Sequence of chain 1.B:
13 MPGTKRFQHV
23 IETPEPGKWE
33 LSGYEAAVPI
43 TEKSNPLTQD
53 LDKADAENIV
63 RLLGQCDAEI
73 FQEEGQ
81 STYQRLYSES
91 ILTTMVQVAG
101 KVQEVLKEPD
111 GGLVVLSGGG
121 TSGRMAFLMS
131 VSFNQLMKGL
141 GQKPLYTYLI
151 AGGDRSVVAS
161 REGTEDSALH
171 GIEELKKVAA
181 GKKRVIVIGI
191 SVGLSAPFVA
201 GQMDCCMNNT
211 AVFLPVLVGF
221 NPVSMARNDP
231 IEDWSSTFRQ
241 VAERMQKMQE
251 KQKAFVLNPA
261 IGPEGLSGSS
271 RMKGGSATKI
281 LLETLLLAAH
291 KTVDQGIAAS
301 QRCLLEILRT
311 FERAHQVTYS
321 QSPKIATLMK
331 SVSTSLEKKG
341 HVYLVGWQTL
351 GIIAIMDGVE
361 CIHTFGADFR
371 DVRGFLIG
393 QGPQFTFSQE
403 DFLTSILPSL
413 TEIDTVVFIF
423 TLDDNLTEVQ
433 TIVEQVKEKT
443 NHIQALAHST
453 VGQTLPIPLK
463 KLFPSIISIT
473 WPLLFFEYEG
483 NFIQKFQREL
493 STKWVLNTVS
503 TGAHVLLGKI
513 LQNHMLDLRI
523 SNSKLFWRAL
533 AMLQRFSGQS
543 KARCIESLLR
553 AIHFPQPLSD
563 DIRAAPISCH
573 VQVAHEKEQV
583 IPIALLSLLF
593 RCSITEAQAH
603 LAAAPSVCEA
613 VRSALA

The small molecule below binds the protein below.
Small molecule (SMILES): O=P(O)(O)OC[C@@H](O)[C@@H](O)[C@H](O)[C@@H](O)CO

Binding-site contacts:
Ligand atom O1 contacts residue ARG271 of chain 1.B at 3.0 Å (salt-bridge).
Ligand atom O6 contacts residue SER270 of chain 1.B at 3.8 Å.
Ligand atom O1P contacts residue VAL192 of chain 1.B at 3.2 Å (h-bond).
Ligand atom O2P contacts residue SER122 of chain 1.B at 2.4 Å (h-bond).
Ligand atom C5 contacts residue GLY119 of chain 1.B at 3.9 Å.
Ligand atom O4 contacts residue THR121 of chain 1.B at 3.0 Å (h-bond).
Ligand atom O4 contacts residue GLY120 of chain 1.B at 3.9 Å.
Ligand atom O1P contacts residue SER191 of chain 1.B at 3.4 Å (h-bond).
Ligand atom O2P contacts residue VAL192 of chain 1.B at 3.0 Å (h-bond).
Ligand atom O5 contacts residue LYS526 of chain 1.B at 3.1 Å (salt-bridge).
Ligand atom C5 contacts residue GLY120 of chain 1.B at 4.0 Å.
Ligand atom O3 contacts residue GLU162 of chain 1.B at 2.7 Å (salt-bridge).
Ligand atom P contacts residue SER191 of chain 1.B at 3.3 Å.
Ligand atom O2 contacts residue GLU162 of chain 1.B at 3.4 Å (salt-bridge).
Ligand atom O5 contacts residue GLU162 of chain 1.B at 4.0 Å.
Ligand atom C1 contacts residue ARG271 of chain 1.B at 3.2 Å.
Ligand atom C2 contacts residue ARG271 of chain 1.B at 4.0 Å.
Ligand atom O6 contacts residue LYS526 of chain 1.B at 3.1 Å (salt-bridge).
Ligand atom O5 contacts residue GLU165 of chain 1.B at 2.6 Å (salt-bridge).
Ligand atom O1 contacts residue SER269 of chain 1.B at 3.4 Å.
Ligand atom C5 contacts residue GLU165 of chain 1.B at 3.4 Å.
Ligand atom O1 contacts residue GLY268 of chain 1.B at 4.0 Å.
Ligand atom O1 contacts residue SER270 of chain 1.B at 3.2 Å (h-bond).
Ligand atom O3P contacts residue SER191 of chain 1.B at 2.3 Å (h-bond).
Ligand atom O4 contacts residue SER270 of chain 1.B at 3.7 Å.
Ligand atom O3 contacts residue GLY120 of chain 1.B at 3.9 Å.
Ligand atom C6 contacts residue GLU165 of chain 1.B at 3.7 Å.
Ligand atom P contacts residue VAL192 of chain 1.B at 3.4 Å.
Ligand atom C3 contacts residue GLU162 of chain 1.B at 3.6 Å.
Ligand atom O1P contacts residue LYS526 of chain 1.B at 3.9 Å.
Ligand atom O1P contacts residue GLY193 of chain 1.B at 2.8 Å (h-bond).
Ligand atom O2P contacts residue SER191 of chain 1.B at 3.6 Å.
Ligand atom C6 contacts residue LYS526 of chain 1.B at 4.0 Å.
Ligand atom C6 contacts residue GLY119 of chain 1.B at 3.4 Å.
Ligand atom O3P contacts residue VAL192 of chain 1.B at 3.9 Å.
Ligand atom O3 contacts residue HIS363 of chain 1.B at 4.0 Å.
Ligand atom C1 contacts residue SER270 of chain 1.B at 3.2 Å.
Ligand atom O3P contacts residue ALA196 of chain 1.B at 3.5 Å.
Ligand atom C4 contacts residue SER270 of chain 1.B at 3.5 Å.
Ligand atom O2 contacts residue HIS363 of chain 1.B at 2.9 Å (h-bond).